This protein binds this small molecule.
Small molecule (SMILES): CC(=O)N[C@H]1[C@H]([C@H](O)[C@H](O)CO)O[C@@](O[C@H]2[C@@H](O)[C@@H](CO)O[C@@H](O[C@H]3[C@H](O)[C@@H](O)[C@H](O)O[C@@H]3CO)[C@@H]2O)(C(=O)O)C[C@@H]1O

Sequence of chain 16.D:
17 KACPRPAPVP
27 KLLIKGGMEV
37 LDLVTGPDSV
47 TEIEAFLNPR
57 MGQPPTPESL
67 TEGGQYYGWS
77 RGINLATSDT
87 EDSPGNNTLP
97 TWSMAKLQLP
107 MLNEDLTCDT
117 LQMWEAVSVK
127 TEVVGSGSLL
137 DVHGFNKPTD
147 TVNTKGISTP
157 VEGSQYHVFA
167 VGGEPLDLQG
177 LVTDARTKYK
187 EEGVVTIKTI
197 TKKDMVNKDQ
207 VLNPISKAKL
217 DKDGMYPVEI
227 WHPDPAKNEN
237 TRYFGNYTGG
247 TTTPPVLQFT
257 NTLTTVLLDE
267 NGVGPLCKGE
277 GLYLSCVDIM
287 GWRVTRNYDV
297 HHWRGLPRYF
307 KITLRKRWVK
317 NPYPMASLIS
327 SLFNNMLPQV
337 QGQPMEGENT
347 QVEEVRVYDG

Binding-site contacts:
Ligand atom O8 contacts residue ARG77 of chain 16.D at 3.6 Å.
Ligand atom O1A contacts residue ARG77 of chain 16.D at 2.8 Å (salt-bridge).
Ligand atom C10 contacts residue TYR72 of chain 16.D at 3.8 Å (hydrophobic).
Ligand atom C4 contacts residue VAL296 of chain 16.D at 4.2 Å (hydrophobic).
Ligand atom O8 contacts residue TYR72 of chain 16.D at 3.7 Å.
Ligand atom O3 contacts residue ASN80 of chain 16.D at 3.8 Å.
Ligand atom C6 contacts residue TYR72 of chain 16.D at 3.8 Å (hydrophobic).
Ligand atom O1B contacts residue TYR72 of chain 16.D at 4.0 Å.
Ligand atom C11 contacts residue TYR72 of chain 16.D at 4.0 Å (hydrophobic).
Ligand atom C1 contacts residue TYR72 of chain 16.D at 3.8 Å (hydrophobic).
Ligand atom O4 contacts residue ILE79 of chain 16.D at 4.2 Å.
Ligand atom C3 contacts residue HIS298 of chain 16.D at 3.9 Å.
Ligand atom O1A contacts residue TYR72 of chain 16.D at 3.3 Å.
Ligand atom N5 contacts residue TYR72 of chain 16.D at 3.0 Å (h-bond).
Ligand atom O3 contacts residue ARG77 of chain 16.D at 4.3 Å.
Ligand atom O4 contacts residue GLY78 of chain 16.D at 3.1 Å (h-bond).
Ligand atom C5 contacts residue TYR72 of chain 16.D at 3.6 Å (hydrophobic).
Ligand atom C4 contacts residue ARG77 of chain 16.D at 4.1 Å.
Ligand atom O3 contacts residue VAL296 of chain 16.D at 4.3 Å.
Ligand atom C6 contacts residue THR94 of chain 16.D at 4.2 Å.
Ligand atom C6 contacts residue ASN93 of chain 16.D at 3.2 Å.
Ligand atom C11 contacts residue ASP85 of chain 16.E at 3.6 Å.
Ligand atom C3 contacts residue ARG77 of chain 16.D at 3.4 Å.
Ligand atom C2 contacts residue ARG77 of chain 16.D at 4.0 Å.
Ligand atom C4 contacts residue TYR72 of chain 16.D at 3.4 Å (hydrophobic).
Ligand atom C4 contacts residue HIS298 of chain 16.D at 3.7 Å.
Ligand atom O10 contacts residue THR291 of chain 16.D at 3.8 Å.
Ligand atom O6 contacts residue ASN93 of chain 16.D at 3.4 Å (h-bond).
Ligand atom O4 contacts residue VAL296 of chain 16.D at 4.0 Å.
Ligand atom C4 contacts residue GLY78 of chain 16.D at 3.8 Å.
Ligand atom O3 contacts residue GLY78 of chain 16.D at 3.8 Å.
Ligand atom O4 contacts residue THR291 of chain 16.D at 4.0 Å.
Ligand atom C3 contacts residue GLY78 of chain 16.D at 4.0 Å.
Ligand atom O4 contacts residue TYR72 of chain 16.D at 3.9 Å.
Ligand atom O4 contacts residue HIS298 of chain 16.D at 2.6 Å (h-bond).
Ligand atom C1 contacts residue ARG77 of chain 16.D at 3.4 Å.
Ligand atom O1A contacts residue GLY78 of chain 16.D at 4.1 Å.
Ligand atom C3 contacts residue VAL296 of chain 16.D at 3.5 Å (hydrophobic).
Ligand atom O4 contacts residue ARG77 of chain 16.D at 4.3 Å.
Ligand atom O1B contacts residue ARG77 of chain 16.D at 2.8 Å (salt-bridge).

Sequence of chain 16.E:
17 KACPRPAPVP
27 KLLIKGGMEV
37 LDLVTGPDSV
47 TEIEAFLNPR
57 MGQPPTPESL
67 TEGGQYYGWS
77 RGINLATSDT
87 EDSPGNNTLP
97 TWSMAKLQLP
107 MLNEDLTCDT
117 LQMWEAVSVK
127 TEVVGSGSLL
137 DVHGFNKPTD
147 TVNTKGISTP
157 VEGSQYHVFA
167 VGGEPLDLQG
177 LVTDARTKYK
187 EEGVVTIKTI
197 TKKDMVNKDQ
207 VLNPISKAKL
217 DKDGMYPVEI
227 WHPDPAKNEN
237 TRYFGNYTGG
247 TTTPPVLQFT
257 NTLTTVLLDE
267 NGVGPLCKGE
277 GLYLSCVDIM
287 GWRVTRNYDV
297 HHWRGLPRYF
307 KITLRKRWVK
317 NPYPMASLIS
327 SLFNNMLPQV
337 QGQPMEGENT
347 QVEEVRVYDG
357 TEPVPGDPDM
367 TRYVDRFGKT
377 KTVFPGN